Binding-site contacts:
Ligand atom C25 contacts residue PHE274 of chain 1.C at 3.7 Å (hydrophobic).
Ligand atom C21 contacts residue PRO270 of chain 1.C at 3.5 Å (hydrophobic).
Ligand atom N3 contacts residue PHE274 of chain 1.C at 3.2 Å.
Ligand atom O3 contacts residue GLY142 of chain 1.C at 3.3 Å.
Ligand atom C25 contacts residue ILE146 of chain 1.C at 3.5 Å (hydrophobic).
Ligand atom C13 contacts residue PHE274 of chain 1.C at 3.5 Å (hydrophobic).
Ligand atom O6 contacts residue GLU271 of chain 1.C at 2.9 Å (salt-bridge).
Ligand atom C22 contacts residue PRO270 of chain 1.C at 3.7 Å (hydrophobic).
Ligand atom O14 contacts residue MET124 of chain 1.C at 3.6 Å.
Ligand atom C3 contacts residue TYR131 of chain 1.C at 3.6 Å (hydrophobic).
Ligand atom C7 contacts residue GLU271 of chain 1.C at 3.5 Å.
Ligand atom C17 contacts residue MET124 of chain 1.C at 3.5 Å (hydrophobic).
Ligand atom C20 contacts residue MET124 of chain 1.C at 3.8 Å (hydrophobic).
Ligand atom C9 contacts residue PHE128 of chain 1.C at 3.4 Å (hydrophobic).
Ligand atom C19 contacts residue TYR95 of chain 1.C at 3.6 Å (hydrophobic).
Ligand atom C10 contacts residue MET124 of chain 1.C at 3.4 Å (hydrophobic).
Ligand atom C16 contacts residue MET124 of chain 1.C at 3.4 Å (hydrophobic).
Ligand atom C19 contacts residue MET124 of chain 1.C at 3.7 Å (hydrophobic).
Ligand atom C9 contacts residue TYR273 of chain 1.C at 3.5 Å (hydrophobic).
Ligand atom C20 contacts residue PHE274 of chain 1.C at 3.6 Å (hydrophobic).
Ligand atom N1 contacts residue PRO270 of chain 1.C at 3.4 Å.
Ligand atom C10 contacts residue PHE128 of chain 1.C at 3.7 Å (hydrophobic).
Ligand atom C19 contacts residue TYR273 of chain 1.C at 3.3 Å (hydrophobic).
Ligand atom C15 contacts residue MET124 of chain 1.C at 3.6 Å (hydrophobic).
Ligand atom C20 contacts residue TYR273 of chain 1.C at 3.4 Å (hydrophobic).
Ligand atom C17 contacts residue PHE274 of chain 1.C at 3.6 Å (hydrophobic).
Ligand atom C24 contacts residue VAL145 of chain 1.C at 3.7 Å (hydrophobic).
Ligand atom O4 contacts residue TYR131 of chain 1.C at 3.7 Å.
Ligand atom C22 contacts residue GLY142 of chain 1.C at 3.6 Å.
Ligand atom C18 contacts residue ILE298 of chain 1.C at 3.8 Å (hydrophobic).
Ligand atom C18 contacts residue MET124 of chain 1.C at 3.6 Å (hydrophobic).
Ligand atom C19 contacts residue PHE274 of chain 1.C at 3.8 Å (hydrophobic).
Ligand atom O3 contacts residue TYR131 of chain 1.C at 3.6 Å.
Ligand atom C26 contacts residue ILE146 of chain 1.C at 3.3 Å (hydrophobic).
Ligand atom C15 contacts residue PHE274 of chain 1.C at 3.5 Å (hydrophobic).
Ligand atom C16 contacts residue PHE274 of chain 1.C at 3.4 Å (hydrophobic).
Ligand atom C7 contacts residue TYR273 of chain 1.C at 3.2 Å (hydrophobic).
Ligand atom O6 contacts residue PRO270 of chain 1.C at 3.4 Å.
Ligand atom C26 contacts residue PRO270 of chain 1.C at 3.7 Å (hydrophobic).
Ligand atom C7 contacts residue TYR131 of chain 1.C at 3.5 Å (hydrophobic).

Sequence of chain 1.C:
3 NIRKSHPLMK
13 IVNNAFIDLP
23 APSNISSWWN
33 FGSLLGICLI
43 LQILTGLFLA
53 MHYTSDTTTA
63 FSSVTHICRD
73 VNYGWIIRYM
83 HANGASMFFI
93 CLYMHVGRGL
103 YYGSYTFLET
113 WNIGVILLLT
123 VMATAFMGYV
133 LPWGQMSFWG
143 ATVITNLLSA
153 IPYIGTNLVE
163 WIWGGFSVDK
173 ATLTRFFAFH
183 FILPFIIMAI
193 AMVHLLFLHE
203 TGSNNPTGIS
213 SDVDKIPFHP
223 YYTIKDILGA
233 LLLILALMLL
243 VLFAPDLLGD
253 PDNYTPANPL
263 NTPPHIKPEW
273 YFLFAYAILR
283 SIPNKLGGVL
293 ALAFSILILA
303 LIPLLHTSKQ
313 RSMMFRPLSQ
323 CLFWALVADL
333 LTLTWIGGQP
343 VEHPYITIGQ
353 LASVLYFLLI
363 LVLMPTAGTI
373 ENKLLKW

The small molecule below binds the protein below.
Small molecule (SMILES): C[C@@]1(c2ccc(Oc3ccccc3)nc2)OC(=O)N(Nc2ccccc2)C1=O